The small molecule below binds the protein below.
Small molecule (SMILES): N#Cc1cccnc1N1CCNCC1

Binding-site contacts:
Ligand atom C6 contacts residue VAL498 of chain 2.A at 4.2 Å (hydrophobic).
Ligand atom C9 contacts residue HIS524 of chain 2.A at 4.0 Å.
Ligand atom C10 contacts residue PHE267 of chain 2.A at 3.5 Å (hydrophobic).
Ligand atom C1 contacts residue HIS524 of chain 2.A at 4.1 Å.
Ligand atom C5 contacts residue TRP525 of chain 2.A at 4.0 Å (hydrophobic).
Ligand atom C7 contacts residue TRP525 of chain 2.A at 3.7 Å (hydrophobic).
Ligand atom C11 contacts residue ASP335 of chain 2.A at 3.2 Å.
Ligand atom C5 contacts residue PHE267 of chain 2.A at 3.5 Å (hydrophobic).
Ligand atom C8 contacts residue LEU408 of chain 2.A at 3.7 Å (hydrophobic).
Ligand atom N2 contacts residue HIS524 of chain 2.A at 4.0 Å.
Ligand atom C5 contacts residue ASP335 of chain 2.A at 3.9 Å.
Ligand atom C11 contacts residue TYR466 of chain 2.A at 3.3 Å (hydrophobic).
Ligand atom C12 contacts residue MET419 of chain 2.A at 4.1 Å (hydrophobic).
Ligand atom N13 contacts residue LEU408 of chain 2.A at 3.8 Å.
Ligand atom N14 contacts residue TYR383 of chain 2.A at 3.5 Å (h-bond).
Ligand atom C11 contacts residue VAL498 of chain 2.A at 4.2 Å (hydrophobic).
Ligand atom C1 contacts residue TRP525 of chain 2.A at 4.1 Å (hydrophobic).
Ligand atom C11 contacts residue TYR383 of chain 2.A at 2.9 Å (hydrophobic).
Ligand atom C5 contacts residue HIS524 of chain 2.A at 3.6 Å.
Ligand atom C10 contacts residue ASP335 of chain 2.A at 3.5 Å.
Ligand atom C8 contacts residue MET419 of chain 2.A at 4.0 Å (hydrophobic).
Ligand atom C3 contacts residue MET419 of chain 2.A at 3.7 Å (hydrophobic).
Ligand atom C6 contacts residue ASP335 of chain 2.A at 3.8 Å.
Ligand atom C7 contacts residue LEU408 of chain 2.A at 3.7 Å (hydrophobic).
Ligand atom N4 contacts residue HIS524 of chain 2.A at 3.6 Å.
Ligand atom N14 contacts residue TYR466 of chain 2.A at 2.6 Å (h-bond).
Ligand atom N13 contacts residue PHE267 of chain 2.A at 3.6 Å.
Ligand atom C11 contacts residue HIS524 of chain 2.A at 4.2 Å.
Ligand atom C6 contacts residue HIS524 of chain 2.A at 3.6 Å.
Ligand atom C7 contacts residue MET419 of chain 2.A at 3.7 Å (hydrophobic).
Ligand atom C10 contacts residue TYR466 of chain 2.A at 3.0 Å (hydrophobic).
Ligand atom C1 contacts residue MET419 of chain 2.A at 4.2 Å (hydrophobic).
Ligand atom N14 contacts residue ASP335 of chain 2.A at 2.5 Å (salt-bridge).
Ligand atom C7 contacts residue LEU417 of chain 2.A at 4.2 Å (hydrophobic).
Ligand atom C3 contacts residue LEU408 of chain 2.A at 4.1 Å (hydrophobic).
Ligand atom C12 contacts residue TRP525 of chain 2.A at 3.8 Å (hydrophobic).
Ligand atom C3 contacts residue TRP525 of chain 2.A at 3.8 Å (hydrophobic).
Ligand atom N4 contacts residue TRP525 of chain 2.A at 4.2 Å.
Ligand atom C6 contacts residue TYR383 of chain 2.A at 4.0 Å (hydrophobic).
Ligand atom C9 contacts residue TRP525 of chain 2.A at 4.0 Å (hydrophobic).

Sequence of chain 2.A:
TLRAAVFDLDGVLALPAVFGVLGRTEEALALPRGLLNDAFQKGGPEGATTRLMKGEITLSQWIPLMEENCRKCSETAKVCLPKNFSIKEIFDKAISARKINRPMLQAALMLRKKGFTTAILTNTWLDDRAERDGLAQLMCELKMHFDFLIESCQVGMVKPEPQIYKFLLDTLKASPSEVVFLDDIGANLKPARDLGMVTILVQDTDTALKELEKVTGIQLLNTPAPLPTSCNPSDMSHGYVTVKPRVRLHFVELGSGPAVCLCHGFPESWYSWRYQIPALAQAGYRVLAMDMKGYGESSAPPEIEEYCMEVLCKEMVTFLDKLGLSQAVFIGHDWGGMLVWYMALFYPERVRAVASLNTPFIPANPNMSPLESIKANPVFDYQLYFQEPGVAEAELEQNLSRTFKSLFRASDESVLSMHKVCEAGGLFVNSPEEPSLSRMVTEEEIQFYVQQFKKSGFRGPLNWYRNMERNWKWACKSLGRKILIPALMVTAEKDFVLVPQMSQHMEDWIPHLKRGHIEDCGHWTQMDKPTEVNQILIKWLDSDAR